Sequence of chain 1.B:
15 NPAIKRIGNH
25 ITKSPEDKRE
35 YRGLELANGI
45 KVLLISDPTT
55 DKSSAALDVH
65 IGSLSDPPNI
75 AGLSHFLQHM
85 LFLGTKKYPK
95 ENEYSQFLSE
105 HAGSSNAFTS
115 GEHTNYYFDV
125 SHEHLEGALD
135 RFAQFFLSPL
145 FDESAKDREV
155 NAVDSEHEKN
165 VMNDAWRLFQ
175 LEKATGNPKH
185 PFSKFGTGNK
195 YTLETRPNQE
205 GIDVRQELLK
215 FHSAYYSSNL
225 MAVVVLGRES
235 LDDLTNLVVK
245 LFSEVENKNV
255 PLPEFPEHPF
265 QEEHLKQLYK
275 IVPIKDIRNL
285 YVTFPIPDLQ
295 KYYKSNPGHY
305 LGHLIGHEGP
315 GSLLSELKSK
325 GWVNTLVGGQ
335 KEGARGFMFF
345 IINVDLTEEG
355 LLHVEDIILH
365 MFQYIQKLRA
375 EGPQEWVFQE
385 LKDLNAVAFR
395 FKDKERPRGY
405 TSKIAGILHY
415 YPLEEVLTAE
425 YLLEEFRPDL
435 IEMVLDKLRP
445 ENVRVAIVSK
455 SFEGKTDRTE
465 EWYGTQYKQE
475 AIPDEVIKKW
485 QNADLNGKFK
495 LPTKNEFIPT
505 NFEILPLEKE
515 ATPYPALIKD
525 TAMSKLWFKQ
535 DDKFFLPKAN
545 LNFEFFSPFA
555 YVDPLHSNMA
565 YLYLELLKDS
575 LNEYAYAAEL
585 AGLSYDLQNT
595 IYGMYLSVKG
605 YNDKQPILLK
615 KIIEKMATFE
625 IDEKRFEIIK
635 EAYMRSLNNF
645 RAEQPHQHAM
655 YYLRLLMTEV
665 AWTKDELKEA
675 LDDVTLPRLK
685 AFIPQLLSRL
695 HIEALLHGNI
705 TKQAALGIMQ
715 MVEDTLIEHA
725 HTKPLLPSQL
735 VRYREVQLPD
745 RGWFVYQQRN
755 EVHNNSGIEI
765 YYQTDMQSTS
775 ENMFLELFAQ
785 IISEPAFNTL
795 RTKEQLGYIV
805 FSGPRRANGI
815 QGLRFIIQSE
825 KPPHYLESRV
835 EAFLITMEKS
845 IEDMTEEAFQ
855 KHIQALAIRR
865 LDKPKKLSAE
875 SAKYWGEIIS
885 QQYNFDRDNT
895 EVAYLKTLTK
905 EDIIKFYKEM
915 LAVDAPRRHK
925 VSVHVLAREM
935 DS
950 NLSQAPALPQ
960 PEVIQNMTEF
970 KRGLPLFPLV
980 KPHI

A protein and the small-molecule ligand that binds it are described below.
Small molecule (SMILES): COC(=O)[C@H](Cc1cnc[nH]1)NC(=O)CN(CCc1ccccc1)CC(=O)O

Binding-site contacts:
Ligand atom C08 contacts residue TYR580 of chain 1.B at 4.3 Å (hydrophobic).
Ligand atom C07 contacts residue GLY332 of chain 1.B at 4.3 Å.
Ligand atom O14 contacts residue GLY332 of chain 1.B at 4.3 Å.
Ligand atom C15 contacts residue GLY332 of chain 1.B at 3.3 Å.
Ligand atom C10 contacts residue LEU330 of chain 1.B at 4.0 Å (hydrophobic).
Ligand atom C03 contacts residue GLY332 of chain 1.B at 4.1 Å.
Ligand atom C06 contacts residue VAL331 of chain 1.B at 3.8 Å (hydrophobic).
Ligand atom C07 contacts residue GLY310 of chain 1.B at 3.9 Å.
Ligand atom C07 contacts residue LEU330 of chain 1.B at 4.0 Å (hydrophobic).
Ligand atom O04 contacts residue TYR580 of chain 1.B at 3.9 Å.
Ligand atom C08 contacts residue GLU312 of chain 1.B at 3.8 Å.
Ligand atom C06 contacts residue GLY332 of chain 1.B at 3.3 Å.
Ligand atom C23 contacts residue VAL331 of chain 1.B at 4.3 Å (hydrophobic).
Ligand atom C20 contacts residue LYS335 of chain 1.B at 4.0 Å.
Ligand atom C13 contacts residue GLY332 of chain 1.B at 3.2 Å.
Ligand atom N12 contacts residue GLY333 of chain 1.B at 4.4 Å.
Ligand atom N11 contacts residue LEU330 of chain 1.B at 4.2 Å.
Ligand atom C05 contacts residue GLY310 of chain 1.B at 4.4 Å.
Ligand atom C05 contacts residue GLY306 of chain 1.B at 4.3 Å.
Ligand atom N09 contacts residue TYR580 of chain 1.B at 4.4 Å.
Ligand atom C17 contacts residue GLN334 of chain 1.B at 4.3 Å.
Ligand atom C08 contacts residue VAL331 of chain 1.B at 4.3 Å (hydrophobic).
Ligand atom C01 contacts residue HIS303 of chain 1.B at 3.9 Å.
Ligand atom C01 contacts residue GLY306 of chain 1.B at 3.6 Å.
Ligand atom C10 contacts residue GLU312 of chain 1.B at 3.7 Å.
Ligand atom C08 contacts residue LEU330 of chain 1.B at 3.4 Å (hydrophobic).
Ligand atom O02 contacts residue GLY332 of chain 1.B at 4.5 Å.
Ligand atom C03 contacts residue GLY306 of chain 1.B at 4.4 Å.
Ligand atom N11 contacts residue VAL331 of chain 1.B at 4.1 Å.
Ligand atom C25 contacts residue GLN334 of chain 1.B at 4.4 Å.
Ligand atom C01 contacts residue HIS307 of chain 1.B at 3.5 Å.
Ligand atom C24 contacts residue VAL331 of chain 1.B at 4.3 Å (hydrophobic).
Ligand atom N12 contacts residue GLY332 of chain 1.B at 2.3 Å (h-bond).
Ligand atom C07 contacts residue VAL331 of chain 1.B at 4.0 Å (hydrophobic).
Ligand atom C08 contacts residue GLY310 of chain 1.B at 2.9 Å.
Ligand atom N09 contacts residue GLU312 of chain 1.B at 2.8 Å (salt-bridge).
Ligand atom C05 contacts residue GLY332 of chain 1.B at 2.9 Å.
Ligand atom C06 contacts residue GLY310 of chain 1.B at 3.6 Å.
Ligand atom N09 contacts residue LEU330 of chain 1.B at 3.5 Å (h-bond).
Ligand atom N09 contacts residue GLY310 of chain 1.B at 3.8 Å.